Sequence of chain 2.A:
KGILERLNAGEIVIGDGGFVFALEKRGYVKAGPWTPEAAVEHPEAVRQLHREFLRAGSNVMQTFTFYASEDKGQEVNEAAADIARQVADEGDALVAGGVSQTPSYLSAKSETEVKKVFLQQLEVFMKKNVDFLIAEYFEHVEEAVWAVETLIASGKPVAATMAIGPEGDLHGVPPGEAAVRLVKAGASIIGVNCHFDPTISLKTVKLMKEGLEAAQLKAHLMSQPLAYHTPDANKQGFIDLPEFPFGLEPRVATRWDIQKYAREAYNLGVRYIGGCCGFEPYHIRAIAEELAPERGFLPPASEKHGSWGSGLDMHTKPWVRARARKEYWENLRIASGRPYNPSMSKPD

Sequence of chain 2.B:
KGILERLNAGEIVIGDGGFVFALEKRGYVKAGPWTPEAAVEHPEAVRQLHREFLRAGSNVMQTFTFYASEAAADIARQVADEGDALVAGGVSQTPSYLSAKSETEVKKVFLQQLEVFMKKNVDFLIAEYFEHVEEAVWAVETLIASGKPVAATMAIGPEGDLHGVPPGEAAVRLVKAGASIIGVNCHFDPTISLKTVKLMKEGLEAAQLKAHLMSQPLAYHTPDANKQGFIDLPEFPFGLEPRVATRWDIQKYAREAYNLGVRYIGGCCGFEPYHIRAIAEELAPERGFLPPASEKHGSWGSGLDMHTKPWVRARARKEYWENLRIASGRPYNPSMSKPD

Binding-site contacts:
Ligand atom S18 contacts residue CYS299 of chain 2.A at 3.7 Å.
Ligand atom C23 contacts residue HIS338 of chain 2.B at 3.7 Å.
Ligand atom S18 contacts residue TYR160 of chain 2.A at 3.8 Å.
Ligand atom N15 contacts residue GLU159 of chain 2.A at 2.8 Å (salt-bridge).
Ligand atom C16 contacts residue GLU159 of chain 2.A at 3.7 Å.
Ligand atom O11 contacts residue GLY27 of chain 2.A at 3.3 Å (h-bond).
Ligand atom C17 contacts residue ZN1 of chain 2.C at 3.4 Å.
Ligand atom C12 contacts residue PHE29 of chain 2.A at 3.5 Å (hydrophobic).
Ligand atom O25 contacts residue TYR77 of chain 2.A at 2.8 Å (h-bond).
Ligand atom S18 contacts residue ZN1 of chain 2.C at 2.3 Å.
Ligand atom O24 contacts residue HIS338 of chain 2.B at 3.2 Å.
Ligand atom C19 contacts residue ZN1 of chain 2.C at 3.2 Å.
Ligand atom C14 contacts residue GLU159 of chain 2.A at 3.6 Å.
Ligand atom O25 contacts residue HIS338 of chain 2.B at 3.7 Å.
Ligand atom C23 contacts residue TRP44 of chain 2.A at 3.5 Å (hydrophobic).
Ligand atom C20 contacts residue CYS217 of chain 2.A at 4.0 Å (hydrophobic).
Ligand atom C20 contacts residue ZN1 of chain 2.C at 3.8 Å.
Ligand atom O13 contacts residue VAL30 of chain 2.A at 3.1 Å (h-bond).
Ligand atom N15 contacts residue GLN72 of chain 2.A at 3.7 Å.
Ligand atom C22 contacts residue TYR160 of chain 2.A at 3.1 Å (hydrophobic).
Ligand atom C22 contacts residue ILE262 of chain 2.A at 3.4 Å (hydrophobic).
Ligand atom O24 contacts residue PHE267 of chain 2.A at 3.1 Å.
Ligand atom O24 contacts residue TRP44 of chain 2.A at 2.9 Å (h-bond).
Ligand atom C17 contacts residue PHE76 of chain 2.A at 3.6 Å (hydrophobic).
Ligand atom O11 contacts residue PHE29 of chain 2.A at 3.0 Å (h-bond).
Ligand atom C23 contacts residue ILE262 of chain 2.A at 3.9 Å (hydrophobic).
Ligand atom C19 contacts residue PHE76 of chain 2.A at 3.4 Å (hydrophobic).
Ligand atom O25 contacts residue TRP44 of chain 2.A at 3.6 Å.
Ligand atom C16 contacts residue CYS299 of chain 2.A at 3.7 Å (hydrophobic).
Ligand atom C16 contacts residue PHE76 of chain 2.A at 3.9 Å (hydrophobic).
Ligand atom C20 contacts residue TYR160 of chain 2.A at 3.5 Å (hydrophobic).
Ligand atom C19 contacts residue CYS300 of chain 2.A at 3.5 Å (hydrophobic).
Ligand atom O11 contacts residue GLY28 of chain 2.A at 3.5 Å.
Ligand atom C23 contacts residue TYR77 of chain 2.A at 3.9 Å (hydrophobic).
Ligand atom S18 contacts residue PHE76 of chain 2.A at 3.7 Å.
Ligand atom O13 contacts residue PHE29 of chain 2.A at 3.4 Å (h-bond).
Ligand atom S18 contacts residue CYS217 of chain 2.A at 3.7 Å.
Ligand atom C21 contacts residue TYR160 of chain 2.A at 3.9 Å (hydrophobic).
Ligand atom C20 contacts residue PHE76 of chain 2.A at 3.9 Å (hydrophobic).
Ligand atom S18 contacts residue CYS300 of chain 2.A at 3.7 Å.

The small molecule below binds the protein below.
Small molecule (SMILES): N[C@@H](CCSCCCCC(=O)O)C(=O)O